Binding-site contacts:
Ligand atom C2 contacts residue ASN202 of chain 1.A at 2.2 Å.
Ligand atom O7 contacts residue ASN202 of chain 1.A at 3.3 Å (h-bond).
Ligand atom O5 contacts residue ASN202 of chain 1.A at 2.3 Å (h-bond).
Ligand atom C8 contacts residue ARG355 of chain 1.A at 4.0 Å.
Ligand atom C7 contacts residue GLU198 of chain 1.A at 4.3 Å.
Ligand atom C1 contacts residue ASN202 of chain 1.A at 1.5 Å.
Ligand atom C6 contacts residue ASN202 of chain 1.A at 3.6 Å.
Ligand atom N2 contacts residue ASN202 of chain 1.A at 3.0 Å (h-bond).
Ligand atom C8 contacts residue LEU195 of chain 1.A at 3.8 Å (hydrophobic).
Ligand atom C7 contacts residue ARG355 of chain 1.A at 4.4 Å.
Ligand atom O7 contacts residue ARG355 of chain 1.A at 3.9 Å.
Ligand atom N2 contacts residue GLU198 of chain 1.A at 4.3 Å.
Ligand atom C3 contacts residue ASN202 of chain 1.A at 3.6 Å.
Ligand atom C8 contacts residue VAL199 of chain 1.A at 4.2 Å (hydrophobic).
Ligand atom C7 contacts residue ASN202 of chain 1.A at 3.4 Å.
Ligand atom C8 contacts residue GLU198 of chain 1.A at 3.5 Å.
Ligand atom C5 contacts residue ASN202 of chain 1.A at 3.2 Å.
Ligand atom C4 contacts residue ASN202 of chain 1.A at 3.7 Å.

A protein and the small-molecule ligand that binds it are described below.
Small molecule (SMILES): CC(=O)N[C@@H]1[C@@H](O)[C@H](O)[C@@H](CO)O[C@H]1O

Sequence of chain 1.A:
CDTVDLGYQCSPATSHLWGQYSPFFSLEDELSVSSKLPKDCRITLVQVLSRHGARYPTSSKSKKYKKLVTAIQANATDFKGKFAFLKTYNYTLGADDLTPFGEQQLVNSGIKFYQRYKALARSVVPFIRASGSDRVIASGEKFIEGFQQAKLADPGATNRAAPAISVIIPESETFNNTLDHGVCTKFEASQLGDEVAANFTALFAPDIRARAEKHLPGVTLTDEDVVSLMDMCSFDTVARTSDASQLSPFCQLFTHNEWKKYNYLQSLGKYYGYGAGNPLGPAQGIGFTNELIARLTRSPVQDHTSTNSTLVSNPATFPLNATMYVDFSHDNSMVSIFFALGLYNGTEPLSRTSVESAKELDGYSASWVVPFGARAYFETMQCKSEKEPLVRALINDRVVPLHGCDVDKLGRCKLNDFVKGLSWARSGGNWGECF